Binding-site contacts:
Ligand atom C9 contacts residue TRP3 of chain 1.B at 4.0 Å (hydrophobic).
Ligand atom C11 contacts residue CYS12 of chain 1.B at 1.8 Å (hydrophobic).
Ligand atom C5 contacts residue CYS12 of chain 1.B at 3.9 Å (hydrophobic).
Ligand atom O3 contacts residue ILE81 of chain 1.A at 3.5 Å.
Ligand atom C12 contacts residue TRP3 of chain 1.B at 3.5 Å (hydrophobic).
Ligand atom C8 contacts residue TRP8 of chain 1.B at 4.0 Å (hydrophobic).
Ligand atom C5 contacts residue ILE81 of chain 1.A at 3.7 Å (hydrophobic).
Ligand atom C9 contacts residue CYS12 of chain 1.B at 2.5 Å (hydrophobic).
Ligand atom C8 contacts residue ALA77 of chain 1.A at 3.9 Å (hydrophobic).
Ligand atom O1 contacts residue TRP3 of chain 1.B at 3.9 Å.
Ligand atom C5 contacts residue TRP3 of chain 1.B at 3.9 Å (hydrophobic).
Ligand atom C4 contacts residue CYS7 of chain 1.B at 3.6 Å (hydrophobic).
Ligand atom C10 contacts residue ALA77 of chain 1.A at 4.0 Å (hydrophobic).
Ligand atom O1 contacts residue CYS1 of chain 1.B at 3.1 Å (h-bond).
Ligand atom C8 contacts residue TRP3 of chain 1.B at 4.1 Å (hydrophobic).
Ligand atom C7 contacts residue CYS1 of chain 1.B at 2.8 Å (hydrophobic).
Ligand atom C6 contacts residue CYS1 of chain 1.B at 3.3 Å (hydrophobic).
Ligand atom C11 contacts residue TRP3 of chain 1.B at 3.7 Å (hydrophobic).
Ligand atom C11 contacts residue PHE11 of chain 1.B at 4.0 Å (hydrophobic).
Ligand atom O2 contacts residue LEU4 of chain 1.B at 3.0 Å (h-bond).
Ligand atom C1 contacts residue HIS2 of chain 1.B at 3.8 Å.
Ligand atom C10 contacts residue CYS7 of chain 1.B at 1.7 Å (hydrophobic).
Ligand atom C7 contacts residue HIS2 of chain 1.B at 3.2 Å.
Ligand atom O2 contacts residue HIS2 of chain 1.B at 3.9 Å.
Ligand atom C10 contacts residue TRP3 of chain 1.B at 4.2 Å (hydrophobic).
Ligand atom C8 contacts residue CYS7 of chain 1.B at 2.7 Å (hydrophobic).
Ligand atom C6 contacts residue TRP3 of chain 1.B at 4.0 Å (hydrophobic).
Ligand atom C12 contacts residue CYS1 of chain 1.B at 1.7 Å (hydrophobic).
Ligand atom N3 contacts residue ILE81 of chain 1.A at 3.7 Å.
Ligand atom C3 contacts residue ILE81 of chain 1.A at 3.7 Å (hydrophobic).
Ligand atom C4 contacts residue LEU4 of chain 1.B at 4.1 Å (hydrophobic).
Ligand atom C10 contacts residue TRP8 of chain 1.B at 3.6 Å (hydrophobic).
Ligand atom O2 contacts residue CYS7 of chain 1.B at 3.8 Å.
Ligand atom C7 contacts residue TRP3 of chain 1.B at 3.6 Å (hydrophobic).
Ligand atom C4 contacts residue TRP3 of chain 1.B at 3.8 Å (hydrophobic).
Ligand atom O3 contacts residue TRP3 of chain 1.B at 3.8 Å.
Ligand atom C11 contacts residue ARG9 of chain 1.B at 3.9 Å.
Ligand atom C3 contacts residue ALA80 of chain 1.A at 3.9 Å (hydrophobic).
Ligand atom C12 contacts residue HIS2 of chain 1.B at 3.6 Å.
Ligand atom O2 contacts residue TRP3 of chain 1.B at 3.5 Å.

The small molecule below binds the protein below.
Small molecule (SMILES): O=C(CCBr)N1CN(C(=O)CCBr)CN(C(=O)CCBr)C1

Sequence of chain 1.B:
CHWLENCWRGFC

Sequence of chain 1.A:
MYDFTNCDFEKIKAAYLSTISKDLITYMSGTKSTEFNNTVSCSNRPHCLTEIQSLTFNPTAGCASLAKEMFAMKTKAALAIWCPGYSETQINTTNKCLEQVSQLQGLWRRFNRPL